A protein and the small-molecule ligand that binds it are described below.
Small molecule (SMILES): O=C(NCc1ccc2c(c1)OCO2)c1c(Cl)cccc1Cl

Sequence of chain 1.G:
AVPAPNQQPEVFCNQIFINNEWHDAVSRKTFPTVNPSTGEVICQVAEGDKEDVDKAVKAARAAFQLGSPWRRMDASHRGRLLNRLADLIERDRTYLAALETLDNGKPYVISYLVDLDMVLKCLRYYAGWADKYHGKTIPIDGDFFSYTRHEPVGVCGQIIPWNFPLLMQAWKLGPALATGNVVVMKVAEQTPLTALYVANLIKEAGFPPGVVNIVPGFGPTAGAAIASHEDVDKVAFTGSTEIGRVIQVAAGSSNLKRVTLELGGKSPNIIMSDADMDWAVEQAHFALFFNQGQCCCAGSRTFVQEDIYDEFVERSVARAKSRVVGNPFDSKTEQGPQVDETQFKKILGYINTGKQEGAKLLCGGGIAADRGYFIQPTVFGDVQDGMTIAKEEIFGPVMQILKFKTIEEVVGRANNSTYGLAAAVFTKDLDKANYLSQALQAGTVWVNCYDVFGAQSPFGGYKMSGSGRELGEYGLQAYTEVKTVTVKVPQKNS

Sequence of chain 1.H:
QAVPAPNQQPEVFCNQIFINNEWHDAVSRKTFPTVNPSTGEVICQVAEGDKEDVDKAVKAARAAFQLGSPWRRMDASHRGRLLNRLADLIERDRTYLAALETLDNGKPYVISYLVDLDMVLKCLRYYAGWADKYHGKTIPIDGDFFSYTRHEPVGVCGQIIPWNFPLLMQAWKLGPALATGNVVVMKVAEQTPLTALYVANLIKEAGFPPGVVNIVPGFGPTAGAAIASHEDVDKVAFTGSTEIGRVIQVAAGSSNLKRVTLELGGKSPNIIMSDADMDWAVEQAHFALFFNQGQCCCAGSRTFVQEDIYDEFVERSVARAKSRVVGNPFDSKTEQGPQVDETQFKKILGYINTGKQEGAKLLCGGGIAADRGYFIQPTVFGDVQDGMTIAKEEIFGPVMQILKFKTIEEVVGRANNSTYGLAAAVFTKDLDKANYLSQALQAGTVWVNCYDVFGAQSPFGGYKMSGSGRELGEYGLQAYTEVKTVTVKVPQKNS

Binding-site contacts:
Ligand atom C13 contacts residue ASP457 of chain 1.G at 4.0 Å.
Ligand atom C18 contacts residue PHE459 of chain 1.G at 3.7 Å (hydrophobic).
Ligand atom C14 contacts residue PHE296 of chain 1.G at 3.2 Å (hydrophobic).
Ligand atom N8 contacts residue ASP457 of chain 1.G at 2.8 Å (salt-bridge).
Ligand atom N8 contacts residue PHE292 of chain 1.G at 3.6 Å.
Ligand atom C16 contacts residue PHE170 of chain 1.G at 3.6 Å (hydrophobic).
Ligand atom O21 contacts residue PHE459 of chain 1.G at 3.7 Å.
Ligand atom CL10 contacts residue PHE292 of chain 1.G at 3.7 Å.
Ligand atom C7 contacts residue ASP457 of chain 1.G at 3.5 Å.
Ligand atom C5 contacts residue VAL458 of chain 1.G at 3.9 Å (hydrophobic).
Ligand atom O19 contacts residue MET124 of chain 1.G at 3.4 Å.
Ligand atom CL11 contacts residue PHE459 of chain 1.G at 3.6 Å.
Ligand atom C6 contacts residue ASP457 of chain 1.G at 3.7 Å.
Ligand atom C20 contacts residue EDO1 of chain 1.PA at 4.0 Å.
Ligand atom C16 contacts residue PHE459 of chain 1.G at 3.4 Å (hydrophobic).
Ligand atom C18 contacts residue MET124 of chain 1.G at 3.8 Å (hydrophobic).
Ligand atom O19 contacts residue LEU173 of chain 1.G at 3.5 Å.
Ligand atom O21 contacts residue EDO1 of chain 1.PA at 3.4 Å.
Ligand atom C6 contacts residue PHE459 of chain 1.G at 3.5 Å (hydrophobic).
Ligand atom C15 contacts residue CYS301 of chain 1.G at 3.5 Å (hydrophobic).
Ligand atom C15 contacts residue PHE459 of chain 1.G at 3.7 Å (hydrophobic).
Ligand atom O21 contacts residue PHE170 of chain 1.G at 3.6 Å.
Ligand atom C1 contacts residue ASP457 of chain 1.G at 3.4 Å.
Ligand atom C15 contacts residue ASP457 of chain 1.G at 3.8 Å.
Ligand atom C15 contacts residue PHE296 of chain 1.G at 3.8 Å (hydrophobic).
Ligand atom C12 contacts residue ASP457 of chain 1.G at 3.8 Å.
Ligand atom C7 contacts residue PHE292 of chain 1.G at 4.0 Å (hydrophobic).
Ligand atom C2 contacts residue ASP457 of chain 1.G at 3.9 Å.
Ligand atom C5 contacts residue PHE459 of chain 1.G at 3.1 Å (hydrophobic).
Ligand atom C12 contacts residue PHE292 of chain 1.G at 3.4 Å (hydrophobic).
Ligand atom CL11 contacts residue MET124 of chain 1.G at 3.2 Å.
Ligand atom C20 contacts residue LEU173 of chain 1.G at 3.8 Å (hydrophobic).
Ligand atom C12 contacts residue PHE296 of chain 1.G at 3.6 Å (hydrophobic).
Ligand atom C14 contacts residue ASP457 of chain 1.G at 3.5 Å.
Ligand atom O19 contacts residue PHE459 of chain 1.G at 3.8 Å.
Ligand atom C13 contacts residue PHE296 of chain 1.G at 3.4 Å (hydrophobic).
Ligand atom C15 contacts residue PHE170 of chain 1.G at 3.7 Å (hydrophobic).
Ligand atom C3 contacts residue VAL458 of chain 1.G at 3.9 Å (hydrophobic).
Ligand atom C17 contacts residue PHE459 of chain 1.G at 3.5 Å (hydrophobic).
Ligand atom C4 contacts residue VAL458 of chain 1.G at 3.5 Å (hydrophobic).